Binding-site contacts:
Ligand atom C5 contacts residue SKM1 of chain 1.X at 0.2 Å.
Ligand atom O2 contacts residue ASP318 of chain 1.B at 2.8 Å (salt-bridge).
Ligand atom P1 contacts residue SKM1 of chain 1.X at 1.9 Å.
Ligand atom O7 contacts residue LYS345 of chain 1.B at 3.3 Å (salt-bridge).
Ligand atom P1 contacts residue PO41 of chain 1.U at 0.8 Å.
Ligand atom O1 contacts residue PO41 of chain 1.U at 2.0 Å (h-bond).
Ligand atom O8 contacts residue ALA171 of chain 1.B at 3.2 Å (h-bond).
Ligand atom O5 contacts residue ARG29 of chain 1.B at 2.7 Å (salt-bridge).
Ligand atom C7 contacts residue SKM1 of chain 1.X at 0.1 Å.
Ligand atom O1 contacts residue GLN172 of chain 1.B at 3.4 Å (h-bond).
Ligand atom O6 contacts residue LYS345 of chain 1.B at 3.5 Å (salt-bridge).
Ligand atom O8 contacts residue GLN172 of chain 1.B at 2.8 Å (h-bond).
Ligand atom O8 contacts residue PO41 of chain 1.U at 0.6 Å (h-bond).
Ligand atom C7 contacts residue ARG29 of chain 1.B at 3.4 Å.
Ligand atom C3 contacts residue PO41 of chain 1.U at 2.7 Å.
Ligand atom O1 contacts residue LYS345 of chain 1.B at 3.1 Å (salt-bridge).
Ligand atom O3 contacts residue ASP318 of chain 1.B at 2.6 Å (salt-bridge).
Ligand atom O7 contacts residue SKM1 of chain 1.X at 2.8 Å (h-bond).
Ligand atom O1 contacts residue SKM1 of chain 1.X at 0.3 Å (h-bond).
Ligand atom C4 contacts residue ASP318 of chain 1.B at 3.4 Å.
Ligand atom C2 contacts residue SKM1 of chain 1.X at 0.2 Å.
Ligand atom O5 contacts residue GLN172 of chain 1.B at 3.5 Å.
Ligand atom O4 contacts residue SKM1 of chain 1.X at 0.1 Å (h-bond).
Ligand atom C6 contacts residue SER25 of chain 1.B at 3.4 Å.
Ligand atom O2 contacts residue SKM1 of chain 1.X at 0.2 Å (h-bond).
Ligand atom O8 contacts residue SER170 of chain 1.B at 2.8 Å (h-bond).
Ligand atom O7 contacts residue PO41 of chain 1.U at 0.4 Å (h-bond).
Ligand atom O8 contacts residue SKM1 of chain 1.X at 2.8 Å (h-bond).
Ligand atom O6 contacts residue SKM1 of chain 1.X at 2.7 Å (h-bond).
Ligand atom O3 contacts residue GPJ1 of chain 1.W at 3.0 Å (h-bond).
Ligand atom O4 contacts residue SER25 of chain 1.B at 2.6 Å (h-bond).
Ligand atom C3 contacts residue SKM1 of chain 1.X at 0.3 Å.
Ligand atom C1 contacts residue SKM1 of chain 1.X at 0.1 Å.
Ligand atom O6 contacts residue PO41 of chain 1.U at 0.5 Å (h-bond).
Ligand atom C6 contacts residue SKM1 of chain 1.X at 0.3 Å.
Ligand atom O4 contacts residue ARG29 of chain 1.B at 2.7 Å (salt-bridge).
Ligand atom C4 contacts residue SKM1 of chain 1.X at 0.2 Å.
Ligand atom O5 contacts residue SKM1 of chain 1.X at 0.1 Å (h-bond).
Ligand atom O2 contacts residue LYS345 of chain 1.B at 2.8 Å (salt-bridge).
Ligand atom O3 contacts residue SKM1 of chain 1.X at 0.3 Å (h-bond).

Sequence of chain 1.B:
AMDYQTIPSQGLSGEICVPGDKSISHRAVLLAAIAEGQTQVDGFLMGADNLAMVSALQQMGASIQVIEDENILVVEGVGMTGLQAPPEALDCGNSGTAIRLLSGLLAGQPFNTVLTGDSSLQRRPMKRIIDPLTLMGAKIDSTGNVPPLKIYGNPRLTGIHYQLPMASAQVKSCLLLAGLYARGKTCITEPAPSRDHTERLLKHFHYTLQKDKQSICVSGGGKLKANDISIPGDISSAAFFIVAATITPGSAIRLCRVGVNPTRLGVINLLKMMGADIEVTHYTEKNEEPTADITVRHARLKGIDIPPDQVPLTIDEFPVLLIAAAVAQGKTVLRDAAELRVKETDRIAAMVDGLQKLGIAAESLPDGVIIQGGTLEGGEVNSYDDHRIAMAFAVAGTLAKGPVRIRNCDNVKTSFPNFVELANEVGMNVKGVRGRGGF

A protein and the small-molecule ligand that binds it are described below.
Small molecule (SMILES): O=C(O)C1=C[C@@H](OP(=O)(O)O)[C@@H](O)[C@H](O)C1